Sequence of chain 1.A:
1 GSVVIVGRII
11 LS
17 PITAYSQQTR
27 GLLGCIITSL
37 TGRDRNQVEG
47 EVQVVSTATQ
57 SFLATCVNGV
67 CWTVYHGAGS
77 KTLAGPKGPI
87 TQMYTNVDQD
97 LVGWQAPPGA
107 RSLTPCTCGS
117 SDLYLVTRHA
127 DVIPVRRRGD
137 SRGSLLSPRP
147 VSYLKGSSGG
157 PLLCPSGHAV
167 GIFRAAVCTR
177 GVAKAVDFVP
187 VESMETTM

The protein below binds the small molecule below.
Small molecule (SMILES): CC[C@H](C)[C@H](NC(=O)[C@@H]1CCCN1C(=O)[C@H](CC(=O)O)NC(=O)[C@H](Cc1ccc(O)cc1)NC(=O)CNC(=O)[C@@H]1CCCN1C(=O)CNC(=O)[C@H](CC(=O)O)NC(=O)[C@H](CC(C)C)NC(=O)[C@H](CC(C)C)NC(=O)[C@H](Cc1ccc(O)cc1)NC(=O)[C@@H](NC(=O)[C@H](CC(C)C)NC(=O)[C@H](CCC(=O)O)NC(=O)[C@@H](N)CC(=O)O)C(C)C)C(=O)N[C@H](C=O)Cc1cnc[nH]1

Binding-site contacts:
Ligand atom N contacts residue VAL6 of chain 1.A at 3.6 Å.
Ligand atom N contacts residue ALA172 of chain 1.A at 2.9 Å (h-bond).
Ligand atom CB contacts residue ALA54 of chain 1.A at 3.3 Å (hydrophobic).
Ligand atom CB contacts residue THR175 of chain 1.A at 3.2 Å.
Ligand atom O contacts residue VAL173 of chain 1.A at 3.2 Å.
Ligand atom C contacts residue SER154 of chain 1.A at 3.2 Å.
Ligand atom O contacts residue ALA172 of chain 1.A at 3.0 Å (h-bond).
Ligand atom O contacts residue ALA172 of chain 1.A at 3.4 Å (h-bond).
Ligand atom CB contacts residue LEU150 of chain 1.A at 3.5 Å (hydrophobic).
Ligand atom CA contacts residue SER52 of chain 1.A at 3.5 Å.
Ligand atom CD2 contacts residue VAL147 of chain 1.A at 3.5 Å (hydrophobic).
Ligand atom C contacts residue ARG124 of chain 1.A at 3.5 Å.
Ligand atom O contacts residue SER57 of chain 1.A at 2.7 Å (h-bond).
Ligand atom CD1 contacts residue HIS72 of chain 1.A at 3.3 Å.
Ligand atom CB contacts residue CYS174 of chain 1.A at 3.4 Å (hydrophobic).
Ligand atom CB contacts residue SER154 of chain 1.A at 3.3 Å.
Ligand atom CA contacts residue ALA172 of chain 1.A at 3.3 Å (hydrophobic).
Ligand atom CD1 contacts residue PHE169 of chain 1.A at 2.8 Å (hydrophobic).
Ligand atom OH contacts residue SER22 of chain 1.A at 2.8 Å (h-bond).
Ligand atom O contacts residue SER154 of chain 1.A at 3.3 Å (h-bond).
Ligand atom N contacts residue SER154 of chain 1.A at 3.4 Å (h-bond).
Ligand atom CD1 contacts residue VAL6 of chain 1.A at 3.5 Å (hydrophobic).
Ligand atom O contacts residue ARG124 of chain 1.A at 2.9 Å (salt-bridge).
Ligand atom CG contacts residue ALA54 of chain 1.A at 3.2 Å (hydrophobic).
Ligand atom OH contacts residue ARG170 of chain 1.A at 2.8 Å (salt-bridge).
Ligand atom O contacts residue SER57 of chain 1.A at 2.8 Å (h-bond).
Ligand atom O contacts residue GLN56 of chain 1.A at 3.0 Å.
Ligand atom O contacts residue GLY152 of chain 1.A at 2.7 Å (h-bond).
Ligand atom CD1 contacts residue HIS72 of chain 1.A at 3.5 Å.
Ligand atom CD2 contacts residue ALA172 of chain 1.A at 3.3 Å (hydrophobic).
Ligand atom CG contacts residue GLN24 of chain 1.A at 3.4 Å.
Ligand atom CD2 contacts residue GLN24 of chain 1.A at 3.5 Å.
Ligand atom N contacts residue CYS174 of chain 1.A at 2.9 Å (h-bond).
Ligand atom N contacts residue SER52 of chain 1.A at 2.8 Å (h-bond).
Ligand atom O contacts residue CYS174 of chain 1.A at 2.6 Å (h-bond).
Ligand atom CE1 contacts residue ARG170 of chain 1.A at 3.2 Å.
Ligand atom O contacts residue ALA171 of chain 1.A at 3.5 Å.
Ligand atom CA contacts residue SER154 of chain 1.A at 3.5 Å.
Ligand atom N contacts residue SER57 of chain 1.A at 3.0 Å (h-bond).
Ligand atom O contacts residue ARG124 of chain 1.A at 2.9 Å (salt-bridge).